Sequence of chain 1.A:
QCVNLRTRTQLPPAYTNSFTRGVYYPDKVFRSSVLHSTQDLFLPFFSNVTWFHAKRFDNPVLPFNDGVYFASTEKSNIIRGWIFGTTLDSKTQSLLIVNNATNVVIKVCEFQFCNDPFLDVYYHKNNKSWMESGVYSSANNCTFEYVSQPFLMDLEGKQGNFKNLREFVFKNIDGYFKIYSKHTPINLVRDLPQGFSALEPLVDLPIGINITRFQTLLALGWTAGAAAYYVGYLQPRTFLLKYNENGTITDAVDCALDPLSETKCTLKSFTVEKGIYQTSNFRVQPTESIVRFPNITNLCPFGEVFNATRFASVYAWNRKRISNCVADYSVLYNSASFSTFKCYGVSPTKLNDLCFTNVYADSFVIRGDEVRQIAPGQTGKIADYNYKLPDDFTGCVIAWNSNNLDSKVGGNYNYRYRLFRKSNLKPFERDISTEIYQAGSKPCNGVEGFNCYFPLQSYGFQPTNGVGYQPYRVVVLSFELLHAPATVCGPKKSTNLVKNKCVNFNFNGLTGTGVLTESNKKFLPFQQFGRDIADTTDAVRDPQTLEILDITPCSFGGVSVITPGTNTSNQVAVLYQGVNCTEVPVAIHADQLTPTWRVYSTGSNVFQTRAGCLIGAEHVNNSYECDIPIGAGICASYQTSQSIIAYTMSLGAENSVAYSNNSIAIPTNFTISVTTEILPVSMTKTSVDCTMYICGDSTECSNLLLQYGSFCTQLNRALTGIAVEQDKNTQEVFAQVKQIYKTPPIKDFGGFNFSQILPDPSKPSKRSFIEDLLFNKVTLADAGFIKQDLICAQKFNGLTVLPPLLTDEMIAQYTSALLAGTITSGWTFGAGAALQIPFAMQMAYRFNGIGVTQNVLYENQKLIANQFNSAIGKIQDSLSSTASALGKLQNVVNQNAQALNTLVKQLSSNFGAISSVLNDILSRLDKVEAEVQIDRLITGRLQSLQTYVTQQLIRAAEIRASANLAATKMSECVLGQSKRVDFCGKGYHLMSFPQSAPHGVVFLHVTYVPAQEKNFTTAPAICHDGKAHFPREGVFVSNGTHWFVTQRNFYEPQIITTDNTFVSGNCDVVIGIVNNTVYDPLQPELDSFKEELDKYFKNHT

The small molecule below binds the protein below.
Small molecule (SMILES): CC(=O)N[C@H]1[C@H](O[C@H]2[C@H](O)[C@@H](NC(C)=O)CO[C@@H]2CO)O[C@H](CO)[C@@H](O[C@H]2O[C@H](CO)[C@@H](O)[C@H](O)[C@@H]2O)[C@@H]1O

Binding-site contacts:
Ligand atom C5 contacts residue PHE1101 of chain 1.A at 4.0 Å (hydrophobic).
Ligand atom N2 contacts residue ASN1096 of chain 1.A at 3.0 Å (h-bond).
Ligand atom C4 contacts residue HIS1099 of chain 1.A at 4.1 Å.
Ligand atom O7 contacts residue HIS1099 of chain 1.A at 3.0 Å (h-bond).
Ligand atom C5 contacts residue HIS1099 of chain 1.A at 3.8 Å.
Ligand atom C7 contacts residue ASN1096 of chain 1.A at 3.4 Å.
Ligand atom C1 contacts residue PHE1101 of chain 1.A at 4.5 Å (hydrophobic).
Ligand atom C2 contacts residue ASN1096 of chain 1.A at 2.5 Å.
Ligand atom O5 contacts residue PHE1101 of chain 1.A at 3.7 Å.
Ligand atom O4 contacts residue HIS1099 of chain 1.A at 3.7 Å.
Ligand atom C1 contacts residue HIS1099 of chain 1.A at 3.9 Å.
Ligand atom C4 contacts residue ASN1096 of chain 1.A at 4.2 Å.
Ligand atom O5 contacts residue HIS1099 of chain 1.A at 4.3 Å.
Ligand atom O7 contacts residue ASN1096 of chain 1.A at 3.5 Å (h-bond).
Ligand atom C7 contacts residue THR1098 of chain 1.A at 3.9 Å.
Ligand atom O5 contacts residue ASN1096 of chain 1.A at 2.3 Å (h-bond).
Ligand atom C7 contacts residue HIS1099 of chain 1.A at 3.4 Å.
Ligand atom C5 contacts residue ASN1096 of chain 1.A at 3.7 Å.
Ligand atom C8 contacts residue HIS1099 of chain 1.A at 3.5 Å.
Ligand atom C3 contacts residue ASN1096 of chain 1.A at 3.8 Å.
Ligand atom C1 contacts residue THR1098 of chain 1.A at 3.6 Å.
Ligand atom N2 contacts residue THR1098 of chain 1.A at 3.0 Å (h-bond).
Ligand atom C2 contacts residue THR1098 of chain 1.A at 3.6 Å.
Ligand atom C3 contacts residue HIS1099 of chain 1.A at 3.8 Å.
Ligand atom C6 contacts residue PHE1101 of chain 1.A at 3.8 Å (hydrophobic).
Ligand atom C2 contacts residue HIS1099 of chain 1.A at 4.3 Å.
Ligand atom C8 contacts residue THR1098 of chain 1.A at 3.9 Å.
Ligand atom C3 contacts residue THR1098 of chain 1.A at 3.8 Å.
Ligand atom C1 contacts residue ASN1096 of chain 1.A at 1.4 Å.
Ligand atom N2 contacts residue HIS1099 of chain 1.A at 4.3 Å.
Ligand atom C8 contacts residue ASN1096 of chain 1.A at 3.8 Å.